Binding-site contacts:
Ligand atom C7 contacts residue THR189 of chain 1.C at 4.2 Å.
Ligand atom C3 contacts residue THR189 of chain 1.C at 4.4 Å.
Ligand atom C8 contacts residue ASN187 of chain 1.C at 4.1 Å.
Ligand atom C5 contacts residue TRP185 of chain 1.C at 4.2 Å (hydrophobic).
Ligand atom N2 contacts residue THR189 of chain 1.C at 3.6 Å (h-bond).
Ligand atom C1 contacts residue ASN187 of chain 1.C at 1.4 Å.
Ligand atom O5 contacts residue TRP185 of chain 1.C at 4.2 Å.
Ligand atom O7 contacts residue ASN187 of chain 1.C at 3.0 Å (h-bond).
Ligand atom C7 contacts residue ASN187 of chain 1.C at 3.1 Å.
Ligand atom O5 contacts residue ASN187 of chain 1.C at 2.5 Å (h-bond).
Ligand atom C6 contacts residue TRP185 of chain 1.C at 4.1 Å (hydrophobic).
Ligand atom N2 contacts residue ASN187 of chain 1.C at 2.8 Å (h-bond).
Ligand atom C4 contacts residue ASN187 of chain 1.C at 4.2 Å.
Ligand atom C8 contacts residue THR189 of chain 1.C at 3.6 Å.
Ligand atom C2 contacts residue ASN187 of chain 1.C at 2.3 Å.
Ligand atom C1 contacts residue THR189 of chain 1.C at 3.6 Å.
Ligand atom C2 contacts residue THR189 of chain 1.C at 4.0 Å.
Ligand atom C1 contacts residue TRP185 of chain 1.C at 4.2 Å (hydrophobic).
Ligand atom C3 contacts residue ASN187 of chain 1.C at 3.7 Å.
Ligand atom C5 contacts residue ASN187 of chain 1.C at 3.7 Å.

Sequence of chain 1.C:
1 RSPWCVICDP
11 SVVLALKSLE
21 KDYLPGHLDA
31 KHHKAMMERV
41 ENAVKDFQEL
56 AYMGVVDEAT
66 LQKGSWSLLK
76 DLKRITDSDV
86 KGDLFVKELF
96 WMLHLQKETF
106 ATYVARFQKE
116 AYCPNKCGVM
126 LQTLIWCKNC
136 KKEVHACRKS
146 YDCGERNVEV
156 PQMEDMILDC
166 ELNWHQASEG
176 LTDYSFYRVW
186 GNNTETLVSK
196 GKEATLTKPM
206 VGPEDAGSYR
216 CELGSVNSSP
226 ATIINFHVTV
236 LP

This small molecule binds to this protein.
Small molecule (SMILES): CC(=O)N[C@@H]1[C@@H](O)[C@H](O)[C@@H](CO)O[C@H]1O